Sequence of chain 1.L:
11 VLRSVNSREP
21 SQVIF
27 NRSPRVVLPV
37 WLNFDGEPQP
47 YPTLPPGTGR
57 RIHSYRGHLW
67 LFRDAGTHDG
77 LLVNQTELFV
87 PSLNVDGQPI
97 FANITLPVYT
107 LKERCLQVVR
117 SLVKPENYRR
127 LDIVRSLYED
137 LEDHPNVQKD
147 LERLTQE

The small molecule below binds the protein below.
Small molecule (SMILES): CC(C)(C)CC(=O)N1C[C@H](O)C[C@H]1C(=O)NCc1ccc(-c2cnco2)cc1

Binding-site contacts:
Ligand atom CA contacts residue HIS59 of chain 1.L at 3.3 Å.
Ligand atom CG contacts residue HIS64 of chain 1.L at 3.5 Å.
Ligand atom NAQ contacts residue ARG56 of chain 1.L at 3.0 Å (salt-bridge).
Ligand atom CA contacts residue TYR47 of chain 1.L at 3.8 Å (hydrophobic).
Ligand atom CAW contacts residue TYR47 of chain 1.L at 3.7 Å (hydrophobic).
Ligand atom CAG contacts residue TYR47 of chain 1.L at 3.6 Å (hydrophobic).
Ligand atom OD1 contacts residue TYR61 of chain 1.L at 3.7 Å.
Ligand atom CD2 contacts residue TRP37 of chain 1.L at 3.5 Å (hydrophobic).
Ligand atom CD2 contacts residue TYR47 of chain 1.L at 3.5 Å (hydrophobic).
Ligand atom CD2 contacts residue HIS64 of chain 1.L at 3.7 Å.
Ligand atom CAC contacts residue TRP37 of chain 1.L at 3.7 Å (hydrophobic).
Ligand atom CAX contacts residue PRO48 of chain 1.L at 3.9 Å (hydrophobic).
Ligand atom CAC contacts residue TYR47 of chain 1.L at 3.5 Å (hydrophobic).
Ligand atom CG contacts residue TRP37 of chain 1.L at 3.8 Å (hydrophobic).
Ligand atom C contacts residue TYR47 of chain 1.L at 3.5 Å (hydrophobic).
Ligand atom OD1 contacts residue TRP37 of chain 1.L at 3.9 Å.
Ligand atom NAR contacts residue HIS59 of chain 1.L at 2.9 Å (h-bond).
Ligand atom OD1 contacts residue SER60 of chain 1.L at 2.7 Å (h-bond).
Ligand atom C contacts residue HIS59 of chain 1.L at 3.6 Å.
Ligand atom CAW contacts residue ILE58 of chain 1.L at 3.9 Å (hydrophobic).
Ligand atom NAQ contacts residue PRO48 of chain 1.L at 3.7 Å.
Ligand atom CAG contacts residue HIS59 of chain 1.L at 3.8 Å.
Ligand atom CB contacts residue HIS59 of chain 1.L at 3.5 Å.
Ligand atom CG contacts residue SER60 of chain 1.L at 3.7 Å.
Ligand atom CAT contacts residue TYR61 of chain 1.L at 3.7 Å (hydrophobic).
Ligand atom CAI contacts residue ILE58 of chain 1.L at 3.7 Å (hydrophobic).
Ligand atom CAI contacts residue TYR47 of chain 1.L at 3.5 Å (hydrophobic).
Ligand atom CB contacts residue TRP66 of chain 1.L at 3.5 Å (hydrophobic).
Ligand atom O contacts residue TYR47 of chain 1.L at 2.6 Å (h-bond).
Ligand atom OAS contacts residue ILE58 of chain 1.L at 3.7 Å.
Ligand atom CAL contacts residue PRO48 of chain 1.L at 3.8 Å (hydrophobic).
Ligand atom OAS contacts residue PHE25 of chain 1.L at 3.8 Å.
Ligand atom CAK contacts residue PRO48 of chain 1.L at 3.3 Å (hydrophobic).
Ligand atom N contacts residue TYR47 of chain 1.L at 3.7 Å.
Ligand atom CAK contacts residue ARG56 of chain 1.L at 3.8 Å.
Ligand atom CG contacts residue TRP66 of chain 1.L at 3.6 Å (hydrophobic).
Ligand atom OD1 contacts residue HIS64 of chain 1.L at 2.5 Å (h-bond).
Ligand atom CB contacts residue TYR47 of chain 1.L at 3.7 Å (hydrophobic).
Ligand atom CAX contacts residue ILE58 of chain 1.L at 3.7 Å (hydrophobic).
Ligand atom OAD contacts residue TYR61 of chain 1.L at 3.6 Å.